Binding-site contacts:
Ligand atom C9 contacts residue ALA50 of chain 1.A at 3.8 Å (hydrophobic).
Ligand atom C19 contacts residue ILE29 of chain 1.A at 3.6 Å (hydrophobic).
Ligand atom C6 contacts residue MET96 of chain 1.A at 3.6 Å (hydrophobic).
Ligand atom F1 contacts residue MET94 of chain 1.A at 3.4 Å.
Ligand atom C11 contacts residue LEU149 of chain 1.A at 3.7 Å (hydrophobic).
Ligand atom C10 contacts residue ALA50 of chain 1.A at 3.8 Å (hydrophobic).
Ligand atom C7 contacts residue MET96 of chain 1.A at 3.2 Å (hydrophobic).
Ligand atom C12 contacts residue MET96 of chain 1.A at 3.6 Å (hydrophobic).
Ligand atom F1 contacts residue LYS52 of chain 1.A at 3.6 Å.
Ligand atom N4 contacts residue ILE29 of chain 1.A at 3.3 Å.
Ligand atom C13 contacts residue GLU97 of chain 1.A at 3.7 Å.
Ligand atom C13 contacts residue LEU99 of chain 1.A at 3.6 Å (hydrophobic).
Ligand atom N1 contacts residue ILE162 of chain 1.A at 3.4 Å.
Ligand atom C17 contacts residue LEU99 of chain 1.A at 3.0 Å (hydrophobic).
Ligand atom N2 contacts residue ILE162 of chain 1.A at 3.7 Å.
Ligand atom N3 contacts residue LEU99 of chain 1.A at 3.0 Å (h-bond).
Ligand atom C2 contacts residue ILE162 of chain 1.A at 3.8 Å (hydrophobic).
Ligand atom C14 contacts residue LEU99 of chain 1.A at 3.8 Å (hydrophobic).
Ligand atom F1 contacts residue MET96 of chain 1.A at 3.4 Å.
Ligand atom O1 contacts residue GLY100 of chain 1.A at 3.4 Å (h-bond).
Ligand atom C1 contacts residue ILE162 of chain 1.A at 3.7 Å (hydrophobic).
Ligand atom C13 contacts residue MET96 of chain 1.A at 3.8 Å (hydrophobic).
Ligand atom N2 contacts residue ILE37 of chain 1.A at 3.4 Å.
Ligand atom C17 contacts residue GLY100 of chain 1.A at 3.0 Å.
Ligand atom C8 contacts residue LYS52 of chain 1.A at 3.7 Å.
Ligand atom O1 contacts residue LEU99 of chain 1.A at 3.2 Å (h-bond).
Ligand atom C7 contacts residue MET94 of chain 1.A at 3.9 Å (hydrophobic).
Ligand atom C8 contacts residue MET96 of chain 1.A at 3.6 Å (hydrophobic).
Ligand atom C5 contacts residue ILE37 of chain 1.A at 3.6 Å (hydrophobic).
Ligand atom C13 contacts residue ALA50 of chain 1.A at 3.6 Å (hydrophobic).
Ligand atom C9 contacts residue MET96 of chain 1.A at 3.7 Å (hydrophobic).
Ligand atom C16 contacts residue LEU99 of chain 1.A at 3.1 Å (hydrophobic).
Ligand atom C4 contacts residue ILE37 of chain 1.A at 3.6 Å (hydrophobic).
Ligand atom N3 contacts residue ALA50 of chain 1.A at 3.7 Å.
Ligand atom C16 contacts residue LEU98 of chain 1.A at 3.7 Å (hydrophobic).
Ligand atom C1 contacts residue SER31 of chain 1.A at 3.5 Å.
Ligand atom C10 contacts residue ILE37 of chain 1.A at 3.6 Å (hydrophobic).
Ligand atom N4 contacts residue LEU98 of chain 1.A at 3.8 Å.
Ligand atom C15 contacts residue LEU149 of chain 1.A at 3.8 Å (hydrophobic).
Ligand atom N3 contacts residue LEU98 of chain 1.A at 3.9 Å.

This protein binds this small molecule.
Small molecule (SMILES): Cn1cc(-c2ccnc([C@H]3COCCN3)c2)c(-c2ccc(F)cc2)n1

Sequence of chain 1.A:
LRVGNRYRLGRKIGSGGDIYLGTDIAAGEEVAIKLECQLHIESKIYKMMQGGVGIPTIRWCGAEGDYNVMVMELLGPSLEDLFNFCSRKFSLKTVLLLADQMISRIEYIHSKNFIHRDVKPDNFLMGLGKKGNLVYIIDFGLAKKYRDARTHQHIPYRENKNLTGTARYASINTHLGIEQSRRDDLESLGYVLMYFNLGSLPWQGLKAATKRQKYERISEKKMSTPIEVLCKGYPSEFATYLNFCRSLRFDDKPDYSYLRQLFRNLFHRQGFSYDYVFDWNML